Binding-site contacts:
Ligand atom C8 contacts residue ASN67 of chain 29.E at 3.9 Å.
Ligand atom O5 contacts residue ASN67 of chain 29.E at 2.4 Å (h-bond).
Ligand atom O7 contacts residue ASN67 of chain 29.E at 4.5 Å.
Ligand atom O7 contacts residue ARG89 of chain 29.E at 3.8 Å.
Ligand atom C7 contacts residue PHE90 of chain 29.E at 4.1 Å (hydrophobic).
Ligand atom C5 contacts residue ASN67 of chain 29.E at 3.7 Å.
Ligand atom O7 contacts residue MET118 of chain 29.E at 3.4 Å.
Ligand atom N2 contacts residue ASN67 of chain 29.E at 2.9 Å (h-bond).
Ligand atom O7 contacts residue PHE90 of chain 29.E at 3.4 Å.
Ligand atom C1 contacts residue ASN67 of chain 29.E at 1.4 Å.
Ligand atom C2 contacts residue ASN67 of chain 29.E at 2.5 Å.
Ligand atom C7 contacts residue ASN67 of chain 29.E at 3.6 Å.
Ligand atom N2 contacts residue MET118 of chain 29.E at 3.9 Å.
Ligand atom C4 contacts residue ASN67 of chain 29.E at 4.2 Å.
Ligand atom C3 contacts residue ASN67 of chain 29.E at 3.8 Å.
Ligand atom C7 contacts residue MET118 of chain 29.E at 4.1 Å (hydrophobic).

A protein and the small-molecule ligand that binds it are described below.
Small molecule (SMILES): CC(=O)N[C@@H]1[C@@H](O)[C@H](O)[C@@H](CO)O[C@H]1O

Sequence of chain 29.E:
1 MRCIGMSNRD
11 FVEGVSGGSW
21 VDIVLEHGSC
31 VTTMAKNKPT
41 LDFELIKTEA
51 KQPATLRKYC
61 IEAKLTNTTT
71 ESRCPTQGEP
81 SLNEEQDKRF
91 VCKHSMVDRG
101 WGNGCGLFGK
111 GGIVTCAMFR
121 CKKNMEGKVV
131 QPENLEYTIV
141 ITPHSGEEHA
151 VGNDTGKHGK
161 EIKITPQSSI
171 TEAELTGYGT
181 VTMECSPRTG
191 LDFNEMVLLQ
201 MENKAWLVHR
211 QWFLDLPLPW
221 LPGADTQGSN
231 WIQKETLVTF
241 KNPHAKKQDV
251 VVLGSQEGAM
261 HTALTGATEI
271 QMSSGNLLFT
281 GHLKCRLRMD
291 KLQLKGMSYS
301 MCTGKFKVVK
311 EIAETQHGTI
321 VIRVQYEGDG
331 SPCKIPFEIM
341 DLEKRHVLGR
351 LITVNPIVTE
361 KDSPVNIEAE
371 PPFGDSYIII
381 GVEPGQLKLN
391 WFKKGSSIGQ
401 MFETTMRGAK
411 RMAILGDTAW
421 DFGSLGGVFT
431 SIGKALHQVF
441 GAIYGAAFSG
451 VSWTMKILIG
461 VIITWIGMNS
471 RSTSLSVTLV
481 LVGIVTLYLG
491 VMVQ